The protein below binds the small molecule below.
Small molecule (SMILES): CC(=O)N[C@@H]1[C@@H](O)[C@H](O)[C@@H](CO)O[C@H]1O

Binding-site contacts:
Ligand atom C4 contacts residue ASN454 of chain 1.A at 4.2 Å.
Ligand atom O7 contacts residue ASN454 of chain 1.A at 3.7 Å.
Ligand atom O5 contacts residue ASN454 of chain 1.A at 2.4 Å (h-bond).
Ligand atom N2 contacts residue ASN454 of chain 1.A at 2.9 Å (h-bond).
Ligand atom C3 contacts residue ASN454 of chain 1.A at 3.8 Å.
Ligand atom C1 contacts residue ASN454 of chain 1.A at 1.4 Å.
Ligand atom C5 contacts residue ASN454 of chain 1.A at 3.7 Å.
Ligand atom C2 contacts residue ASN454 of chain 1.A at 2.5 Å.
Ligand atom C7 contacts residue ASN454 of chain 1.A at 3.5 Å.

Sequence of chain 1.A:
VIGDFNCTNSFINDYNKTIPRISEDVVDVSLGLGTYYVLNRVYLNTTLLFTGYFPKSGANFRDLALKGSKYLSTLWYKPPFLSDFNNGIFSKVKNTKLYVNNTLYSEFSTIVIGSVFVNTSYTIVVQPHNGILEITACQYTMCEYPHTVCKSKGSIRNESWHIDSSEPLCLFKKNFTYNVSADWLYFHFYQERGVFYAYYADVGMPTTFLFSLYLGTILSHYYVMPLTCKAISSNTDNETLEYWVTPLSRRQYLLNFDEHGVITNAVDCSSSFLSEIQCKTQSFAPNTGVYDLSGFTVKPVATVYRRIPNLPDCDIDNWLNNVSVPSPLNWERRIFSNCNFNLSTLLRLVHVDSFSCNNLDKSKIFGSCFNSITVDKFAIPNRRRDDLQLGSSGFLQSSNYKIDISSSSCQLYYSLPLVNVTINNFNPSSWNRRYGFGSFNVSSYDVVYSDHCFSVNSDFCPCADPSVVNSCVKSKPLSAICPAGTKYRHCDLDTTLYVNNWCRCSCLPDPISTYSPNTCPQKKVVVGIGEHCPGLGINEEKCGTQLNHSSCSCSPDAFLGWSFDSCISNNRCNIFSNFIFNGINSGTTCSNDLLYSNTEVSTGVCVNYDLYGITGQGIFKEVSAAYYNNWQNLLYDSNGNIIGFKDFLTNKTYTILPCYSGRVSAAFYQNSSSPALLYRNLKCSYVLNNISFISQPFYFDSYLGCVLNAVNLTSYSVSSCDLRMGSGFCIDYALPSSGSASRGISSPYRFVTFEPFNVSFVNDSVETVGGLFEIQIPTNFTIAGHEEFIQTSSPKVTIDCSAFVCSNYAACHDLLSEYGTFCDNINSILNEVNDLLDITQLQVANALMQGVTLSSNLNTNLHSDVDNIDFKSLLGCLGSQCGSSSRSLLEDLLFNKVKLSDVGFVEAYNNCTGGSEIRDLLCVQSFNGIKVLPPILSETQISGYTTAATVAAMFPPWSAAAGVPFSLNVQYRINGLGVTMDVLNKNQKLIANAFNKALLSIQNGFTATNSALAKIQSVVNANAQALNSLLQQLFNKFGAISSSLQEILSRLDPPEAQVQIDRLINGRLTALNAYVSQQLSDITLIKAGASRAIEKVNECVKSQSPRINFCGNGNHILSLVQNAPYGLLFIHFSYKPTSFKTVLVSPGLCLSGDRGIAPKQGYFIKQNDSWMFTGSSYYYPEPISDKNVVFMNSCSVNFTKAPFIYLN